Binding-site contacts:
Ligand atom CL1 contacts residue VAL139 of chain 1.B at 3.8 Å.
Ligand atom O14 contacts residue GLY334 of chain 1.B at 3.5 Å.
Ligand atom O13 contacts residue MET287 of chain 1.B at 3.5 Å (h-bond).
Ligand atom C04 contacts residue GLU237 of chain 1.B at 3.5 Å.
Ligand atom CL1 contacts residue PHE243 of chain 1.B at 3.5 Å.
Ligand atom C17 contacts residue GLY334 of chain 1.B at 4.0 Å.
Ligand atom N12 contacts residue GLY334 of chain 1.B at 3.3 Å (h-bond).
Ligand atom O20 contacts residue ASP235 of chain 1.B at 3.9 Å.
Ligand atom C04 contacts residue ASN286 of chain 1.B at 3.5 Å.
Ligand atom C16 contacts residue ILE238 of chain 1.B at 3.7 Å (hydrophobic).
Ligand atom N12 contacts residue ILE238 of chain 1.B at 3.7 Å.
Ligand atom C10 contacts residue GLU237 of chain 1.B at 3.7 Å.
Ligand atom C21 contacts residue GLY334 of chain 1.B at 3.6 Å.
Ligand atom C06 contacts residue PHE249 of chain 1.B at 3.9 Å (hydrophobic).
Ligand atom N22 contacts residue GLY333 of chain 1.B at 3.6 Å (h-bond).
Ligand atom C05 contacts residue ASN286 of chain 1.B at 3.3 Å.
Ligand atom C02 contacts residue SER242 of chain 1.B at 3.3 Å.
Ligand atom C21 contacts residue GLY333 of chain 1.B at 3.4 Å.
Ligand atom C03 contacts residue SER242 of chain 1.B at 3.5 Å.
Ligand atom O13 contacts residue ASN286 of chain 1.B at 3.3 Å (h-bond).
Ligand atom C04 contacts residue TRP288 of chain 1.B at 3.8 Å (hydrophobic).
Ligand atom N09 contacts residue TRP288 of chain 1.B at 3.6 Å.
Ligand atom F08 contacts residue THR141 of chain 1.B at 3.8 Å.
Ligand atom CL1 contacts residue PHE249 of chain 1.B at 3.8 Å.
Ligand atom F08 contacts residue VAL139 of chain 1.B at 3.7 Å.
Ligand atom F08 contacts residue SER242 of chain 1.B at 3.1 Å.
Ligand atom F08 contacts residue SER140 of chain 1.B at 3.4 Å.
Ligand atom C05 contacts residue GLU237 of chain 1.B at 3.9 Å.
Ligand atom C10 contacts residue ASN286 of chain 1.B at 3.9 Å.
Ligand atom O14 contacts residue TRP288 of chain 1.B at 3.6 Å.
Ligand atom N22 contacts residue ASN335 of chain 1.B at 3.2 Å (h-bond).
Ligand atom CL1 contacts residue ASN244 of chain 1.B at 3.8 Å.
Ligand atom N22 contacts residue GLY334 of chain 1.B at 3.5 Å.
Ligand atom O14 contacts residue THR141 of chain 1.B at 3.9 Å.
Ligand atom C11 contacts residue TRP288 of chain 1.B at 3.9 Å (hydrophobic).
Ligand atom C10 contacts residue TRP288 of chain 1.B at 3.6 Å (hydrophobic).
Ligand atom C03 contacts residue THR141 of chain 1.B at 4.0 Å.
Ligand atom N09 contacts residue ASN286 of chain 1.B at 2.9 Å (h-bond).
Ligand atom N09 contacts residue GLU237 of chain 1.B at 3.3 Å.
Ligand atom C21 contacts residue ASN335 of chain 1.B at 3.9 Å.

The small molecule below binds the protein below.
Small molecule (SMILES): CC1(C)O[C@@H](CN)[C@H](CNC(=O)C(=O)Nc2ccc(Cl)c(F)c2)O1

Sequence of chain 1.B:
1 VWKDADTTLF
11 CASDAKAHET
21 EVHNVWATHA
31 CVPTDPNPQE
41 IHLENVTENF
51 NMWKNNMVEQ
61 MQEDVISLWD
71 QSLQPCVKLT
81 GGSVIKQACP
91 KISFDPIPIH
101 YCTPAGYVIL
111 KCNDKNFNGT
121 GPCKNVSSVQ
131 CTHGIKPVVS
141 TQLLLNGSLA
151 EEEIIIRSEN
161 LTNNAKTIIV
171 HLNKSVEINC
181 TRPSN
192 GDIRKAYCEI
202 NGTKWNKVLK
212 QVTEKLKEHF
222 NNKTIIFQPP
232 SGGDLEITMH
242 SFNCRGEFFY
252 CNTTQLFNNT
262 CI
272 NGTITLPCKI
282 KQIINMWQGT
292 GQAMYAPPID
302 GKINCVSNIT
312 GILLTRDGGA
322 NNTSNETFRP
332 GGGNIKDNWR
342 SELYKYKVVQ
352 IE